Binding-site contacts:
Ligand atom C3 contacts residue LEU409 of chain 1.A at 3.8 Å (hydrophobic).
Ligand atom C9 contacts residue MET420 of chain 1.A at 4.0 Å (hydrophobic).
Ligand atom C11 contacts residue VAL499 of chain 1.A at 3.8 Å (hydrophobic).
Ligand atom F13 contacts residue VAL499 of chain 1.A at 3.3 Å.
Ligand atom F13 contacts residue HIS525 of chain 1.A at 3.0 Å.
Ligand atom C11 contacts residue HIS525 of chain 1.A at 3.4 Å.
Ligand atom C10 contacts residue VAL499 of chain 1.A at 3.5 Å (hydrophobic).
Ligand atom F13 contacts residue LEU500 of chain 1.A at 3.9 Å.
Ligand atom N4 contacts residue PHE268 of chain 1.A at 3.5 Å.
Ligand atom C12 contacts residue TYR384 of chain 1.A at 3.8 Å (hydrophobic).
Ligand atom C15 contacts residue ASP497 of chain 1.A at 3.6 Å.
Ligand atom N5 contacts residue PHE268 of chain 1.A at 3.9 Å.
Ligand atom N14 contacts residue VAL499 of chain 1.A at 3.4 Å.
Ligand atom C1 contacts residue MET420 of chain 1.A at 3.8 Å (hydrophobic).
Ligand atom C10 contacts residue ASP497 of chain 1.A at 3.9 Å.
Ligand atom C19 contacts residue HIS525 of chain 1.A at 4.0 Å.
Ligand atom C12 contacts residue HIS525 of chain 1.A at 3.9 Å.
Ligand atom N21 contacts residue LEU398 of chain 1.A at 3.5 Å.
Ligand atom C10 contacts residue HIS525 of chain 1.A at 3.5 Å.
Ligand atom O16 contacts residue PHE498 of chain 1.A at 3.0 Å (h-bond).
Ligand atom C20 contacts residue PHE388 of chain 1.A at 3.7 Å (hydrophobic).
Ligand atom N21 contacts residue LEU409 of chain 1.A at 3.6 Å.
Ligand atom C1 contacts residue LEU409 of chain 1.A at 3.6 Å (hydrophobic).
Ligand atom N5 contacts residue TYR384 of chain 1.A at 4.0 Å.
Ligand atom C20 contacts residue PHE268 of chain 1.A at 3.9 Å (hydrophobic).
Ligand atom C20 contacts residue LEU409 of chain 1.A at 3.5 Å (hydrophobic).
Ligand atom C7 contacts residue MET420 of chain 1.A at 3.9 Å (hydrophobic).
Ligand atom C15 contacts residue HIS525 of chain 1.A at 3.7 Å.
Ligand atom N14 contacts residue ASP497 of chain 1.A at 2.8 Å (salt-bridge).
Ligand atom N14 contacts residue HIS525 of chain 1.A at 3.4 Å.
Ligand atom F13 contacts residue TYR384 of chain 1.A at 3.9 Å.
Ligand atom O16 contacts residue ASP497 of chain 1.A at 3.7 Å.
Ligand atom C2 contacts residue LEU409 of chain 1.A at 3.8 Å (hydrophobic).
Ligand atom C1 contacts residue LEU418 of chain 1.A at 3.5 Å (hydrophobic).
Ligand atom N21 contacts residue PHE388 of chain 1.A at 3.7 Å.
Ligand atom F13 contacts residue ASP497 of chain 1.A at 3.7 Å.
Ligand atom C8 contacts residue MET420 of chain 1.A at 3.6 Å (hydrophobic).
Ligand atom C18 contacts residue MET420 of chain 1.A at 3.5 Å (hydrophobic).
Ligand atom C15 contacts residue PHE498 of chain 1.A at 3.8 Å (hydrophobic).
Ligand atom O16 contacts residue LYS496 of chain 1.A at 3.9 Å.

This protein binds this small molecule.
Small molecule (SMILES): Cc1c(C#N)n[nH]c1-c1cc(F)c2c(c1)C(C)(C)C(=O)N2

Sequence of chain 1.A:
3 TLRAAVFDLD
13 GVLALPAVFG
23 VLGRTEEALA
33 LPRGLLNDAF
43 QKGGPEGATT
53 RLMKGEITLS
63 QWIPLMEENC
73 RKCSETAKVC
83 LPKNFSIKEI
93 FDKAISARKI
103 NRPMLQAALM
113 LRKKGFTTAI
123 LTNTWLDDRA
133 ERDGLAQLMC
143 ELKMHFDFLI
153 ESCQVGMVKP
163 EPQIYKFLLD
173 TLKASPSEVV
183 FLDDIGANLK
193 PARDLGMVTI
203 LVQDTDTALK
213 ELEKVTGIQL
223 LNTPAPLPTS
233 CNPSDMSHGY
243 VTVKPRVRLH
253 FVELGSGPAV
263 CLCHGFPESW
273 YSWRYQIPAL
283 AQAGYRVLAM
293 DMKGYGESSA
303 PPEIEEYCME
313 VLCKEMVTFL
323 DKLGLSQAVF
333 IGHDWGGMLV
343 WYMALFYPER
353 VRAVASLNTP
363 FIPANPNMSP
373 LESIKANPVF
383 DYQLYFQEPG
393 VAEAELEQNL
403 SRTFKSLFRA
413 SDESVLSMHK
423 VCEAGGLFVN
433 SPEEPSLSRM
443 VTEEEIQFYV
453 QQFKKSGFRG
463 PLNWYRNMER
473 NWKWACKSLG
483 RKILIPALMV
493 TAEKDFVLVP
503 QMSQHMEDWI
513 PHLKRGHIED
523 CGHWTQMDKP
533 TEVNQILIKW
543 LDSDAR